Binding-site contacts:
Ligand atom C1 contacts residue ASN191 of chain 1.D at 1.4 Å.
Ligand atom C8 contacts residue ILE156 of chain 1.D at 3.8 Å (hydrophobic).
Ligand atom C1 contacts residue THR193 of chain 1.D at 3.7 Å.
Ligand atom C7 contacts residue GLN189 of chain 1.D at 4.2 Å.
Ligand atom O5 contacts residue ASN191 of chain 1.D at 2.3 Å (h-bond).
Ligand atom O5 contacts residue THR193 of chain 1.D at 4.0 Å.
Ligand atom C8 contacts residue GLN189 of chain 1.D at 3.7 Å.
Ligand atom C4 contacts residue ASN191 of chain 1.D at 4.3 Å.
Ligand atom C7 contacts residue ASN191 of chain 1.D at 3.9 Å.
Ligand atom N2 contacts residue ASN191 of chain 1.D at 3.2 Å (h-bond).
Ligand atom C7 contacts residue LYS229 of chain 1.D at 4.2 Å.
Ligand atom C2 contacts residue ASN191 of chain 1.D at 2.7 Å.
Ligand atom O7 contacts residue ASN191 of chain 1.D at 4.0 Å.
Ligand atom C5 contacts residue THR193 of chain 1.D at 3.9 Å.
Ligand atom O7 contacts residue GLN189 of chain 1.D at 3.9 Å.
Ligand atom O7 contacts residue LYS229 of chain 1.D at 3.0 Å (salt-bridge).
Ligand atom C3 contacts residue ASN191 of chain 1.D at 3.9 Å.
Ligand atom C8 contacts residue THR150 of chain 1.D at 4.4 Å.
Ligand atom C5 contacts residue ASN191 of chain 1.D at 3.6 Å.

The small molecule below binds the protein below.
Small molecule (SMILES): CC(=O)N[C@@H]1[C@@H](O)[C@H](O)[C@@H](CO)O[C@H]1O

Sequence of chain 1.D:
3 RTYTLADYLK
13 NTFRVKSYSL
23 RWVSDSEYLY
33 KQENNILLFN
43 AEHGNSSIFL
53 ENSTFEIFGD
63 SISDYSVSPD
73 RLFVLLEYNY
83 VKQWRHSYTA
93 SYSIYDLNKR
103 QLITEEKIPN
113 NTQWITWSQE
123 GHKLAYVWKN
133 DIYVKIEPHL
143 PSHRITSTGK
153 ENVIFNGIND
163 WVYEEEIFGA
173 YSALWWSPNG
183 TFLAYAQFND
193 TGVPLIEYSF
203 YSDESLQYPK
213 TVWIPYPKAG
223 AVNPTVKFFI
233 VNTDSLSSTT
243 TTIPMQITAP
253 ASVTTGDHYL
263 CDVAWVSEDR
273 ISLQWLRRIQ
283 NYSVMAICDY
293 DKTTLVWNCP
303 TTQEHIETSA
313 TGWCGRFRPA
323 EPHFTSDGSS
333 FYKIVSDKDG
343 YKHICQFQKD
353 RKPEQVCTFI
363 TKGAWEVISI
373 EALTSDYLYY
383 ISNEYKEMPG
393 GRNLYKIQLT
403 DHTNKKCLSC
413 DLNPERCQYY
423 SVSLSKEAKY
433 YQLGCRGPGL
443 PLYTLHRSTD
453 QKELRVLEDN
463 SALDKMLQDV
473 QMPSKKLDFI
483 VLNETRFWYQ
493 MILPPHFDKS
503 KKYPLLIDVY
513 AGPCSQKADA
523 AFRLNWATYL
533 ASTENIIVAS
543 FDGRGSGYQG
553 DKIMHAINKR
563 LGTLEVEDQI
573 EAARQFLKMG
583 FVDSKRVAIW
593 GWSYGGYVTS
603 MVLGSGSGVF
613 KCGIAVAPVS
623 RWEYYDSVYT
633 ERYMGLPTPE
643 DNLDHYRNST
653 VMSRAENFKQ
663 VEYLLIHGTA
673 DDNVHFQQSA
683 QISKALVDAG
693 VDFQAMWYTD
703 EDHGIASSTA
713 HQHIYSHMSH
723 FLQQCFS